Sequence of chain 1.V:
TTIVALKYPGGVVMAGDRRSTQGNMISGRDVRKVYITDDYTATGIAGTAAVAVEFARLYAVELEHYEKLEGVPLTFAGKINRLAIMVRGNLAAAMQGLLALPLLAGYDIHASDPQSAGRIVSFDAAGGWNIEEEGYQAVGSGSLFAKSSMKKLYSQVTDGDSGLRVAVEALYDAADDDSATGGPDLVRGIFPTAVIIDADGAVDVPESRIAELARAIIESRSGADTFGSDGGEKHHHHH

Sequence of chain 1.G:
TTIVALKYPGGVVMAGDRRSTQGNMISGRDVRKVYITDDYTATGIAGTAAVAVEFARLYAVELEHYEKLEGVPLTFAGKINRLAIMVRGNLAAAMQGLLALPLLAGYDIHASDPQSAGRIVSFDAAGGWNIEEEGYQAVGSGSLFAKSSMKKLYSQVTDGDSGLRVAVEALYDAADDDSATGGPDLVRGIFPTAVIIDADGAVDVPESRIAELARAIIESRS

This protein binds this small molecule.
Small molecule (SMILES): CC[C@H]1C(=O)N[C@](C=O)([C@@H](O)[C@@H]2C=CCCC2)[C@@]1(C)O

Binding-site contacts:
Ligand atom O6 contacts residue THR1 of chain 1.G at 2.8 Å (h-bond).
Ligand atom C5 contacts residue THR21 of chain 1.G at 3.6 Å.
Ligand atom O12 contacts residue ALA46 of chain 1.G at 3.7 Å.
Ligand atom O6 contacts residue SER141 of chain 1.G at 4.0 Å.
Ligand atom C15 contacts residue THR1 of chain 1.G at 3.8 Å.
Ligand atom C19 contacts residue VAL31 of chain 1.G at 3.4 Å (hydrophobic).
Ligand atom C15 contacts residue ALA49 of chain 1.G at 4.0 Å (hydrophobic).
Ligand atom O14 contacts residue ARG19 of chain 1.G at 3.8 Å.
Ligand atom C7 contacts residue GLY47 of chain 1.G at 3.6 Å.
Ligand atom C10 contacts residue GLY47 of chain 1.G at 3.8 Å.
Ligand atom C5 contacts residue THR1 of chain 1.G at 3.5 Å.
Ligand atom N9 contacts residue GLY47 of chain 1.G at 2.8 Å (h-bond).
Ligand atom C10 contacts residue THR1 of chain 1.G at 2.5 Å.
Ligand atom C5 contacts residue ARG19 of chain 1.G at 3.8 Å.
Ligand atom C2 contacts residue THR21 of chain 1.G at 3.1 Å.
Ligand atom C5 contacts residue ALA180 of chain 1.G at 3.3 Å (hydrophobic).
Ligand atom C11 contacts residue THR1 of chain 1.G at 1.4 Å.
Ligand atom C17 contacts residue ALA52 of chain 1.G at 3.6 Å (hydrophobic).
Ligand atom C17 contacts residue GLY47 of chain 1.G at 4.0 Å.
Ligand atom C11 contacts residue GLY47 of chain 1.G at 4.0 Å.
Ligand atom O14 contacts residue SER20 of chain 1.G at 3.3 Å.
Ligand atom C17 contacts residue ALA49 of chain 1.G at 4.0 Å (hydrophobic).
Ligand atom C13 contacts residue ARG19 of chain 1.G at 3.8 Å.
Ligand atom C3 contacts residue THR21 of chain 1.G at 3.5 Å.
Ligand atom C16 contacts residue ILE45 of chain 1.G at 3.9 Å (hydrophobic).
Ligand atom C15 contacts residue GLY47 of chain 1.G at 3.4 Å.
Ligand atom O8 contacts residue GLY47 of chain 1.G at 3.6 Å.
Ligand atom C4 contacts residue THR1 of chain 1.G at 3.1 Å.
Ligand atom C1 contacts residue ALA180 of chain 1.G at 4.0 Å (hydrophobic).
Ligand atom C19 contacts residue ALA49 of chain 1.G at 3.7 Å (hydrophobic).
Ligand atom O12 contacts residue GLY47 of chain 1.G at 2.9 Å (h-bond).
Ligand atom C17 contacts residue ILE45 of chain 1.G at 3.6 Å (hydrophobic).
Ligand atom C20 contacts residue ALA49 of chain 1.G at 3.5 Å (hydrophobic).
Ligand atom C18 contacts residue LYS33 of chain 1.G at 3.8 Å.
Ligand atom N9 contacts residue THR1 of chain 1.G at 3.7 Å.
Ligand atom C16 contacts residue GLY47 of chain 1.G at 3.3 Å.
Ligand atom C16 contacts residue THR1 of chain 1.G at 3.6 Å.
Ligand atom C13 contacts residue THR1 of chain 1.G at 2.9 Å.
Ligand atom O12 contacts residue THR1 of chain 1.G at 2.3 Å (h-bond).
Ligand atom O14 contacts residue THR21 of chain 1.G at 3.6 Å.